Sequence of chain 1.A:
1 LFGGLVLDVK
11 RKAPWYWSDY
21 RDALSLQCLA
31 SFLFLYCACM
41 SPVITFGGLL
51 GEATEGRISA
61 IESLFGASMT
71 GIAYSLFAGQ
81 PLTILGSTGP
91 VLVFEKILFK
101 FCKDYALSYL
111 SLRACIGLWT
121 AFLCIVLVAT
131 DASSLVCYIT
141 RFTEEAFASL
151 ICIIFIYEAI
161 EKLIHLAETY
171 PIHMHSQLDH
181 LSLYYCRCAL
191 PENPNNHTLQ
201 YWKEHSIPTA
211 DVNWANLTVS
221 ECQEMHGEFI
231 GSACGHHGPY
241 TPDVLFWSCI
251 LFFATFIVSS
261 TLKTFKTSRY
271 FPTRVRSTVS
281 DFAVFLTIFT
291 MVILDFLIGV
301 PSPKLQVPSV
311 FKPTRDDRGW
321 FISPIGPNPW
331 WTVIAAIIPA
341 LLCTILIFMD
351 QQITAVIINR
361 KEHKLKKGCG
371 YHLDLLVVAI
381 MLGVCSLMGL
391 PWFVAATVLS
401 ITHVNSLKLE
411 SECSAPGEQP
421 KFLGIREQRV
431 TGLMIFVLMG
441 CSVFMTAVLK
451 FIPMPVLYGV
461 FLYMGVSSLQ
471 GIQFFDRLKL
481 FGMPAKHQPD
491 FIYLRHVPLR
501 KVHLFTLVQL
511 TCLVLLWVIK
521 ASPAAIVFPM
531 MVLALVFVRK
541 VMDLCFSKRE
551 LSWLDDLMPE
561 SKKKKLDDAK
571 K

Binding-site contacts:
Ligand atom O5 contacts residue ASN216 of chain 1.A at 4.3 Å.

The protein below binds the small molecule below.
Small molecule (SMILES): CC(=O)N[C@@H]1[C@@H](O)[C@H](O)[C@@H](CO)O[C@H]1O